Sequence of chain 5.B:
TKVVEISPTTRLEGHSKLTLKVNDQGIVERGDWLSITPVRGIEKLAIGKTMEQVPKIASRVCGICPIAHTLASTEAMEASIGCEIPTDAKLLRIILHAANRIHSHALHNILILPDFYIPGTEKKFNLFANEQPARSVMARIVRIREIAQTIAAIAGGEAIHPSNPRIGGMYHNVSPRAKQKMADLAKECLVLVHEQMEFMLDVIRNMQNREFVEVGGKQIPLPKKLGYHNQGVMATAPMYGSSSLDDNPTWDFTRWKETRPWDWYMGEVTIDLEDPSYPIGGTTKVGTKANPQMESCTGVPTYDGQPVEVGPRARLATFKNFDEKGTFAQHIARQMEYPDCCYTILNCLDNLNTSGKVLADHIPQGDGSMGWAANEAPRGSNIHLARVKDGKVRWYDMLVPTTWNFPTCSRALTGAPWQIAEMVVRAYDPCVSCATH

Sequence of chain 5.C:
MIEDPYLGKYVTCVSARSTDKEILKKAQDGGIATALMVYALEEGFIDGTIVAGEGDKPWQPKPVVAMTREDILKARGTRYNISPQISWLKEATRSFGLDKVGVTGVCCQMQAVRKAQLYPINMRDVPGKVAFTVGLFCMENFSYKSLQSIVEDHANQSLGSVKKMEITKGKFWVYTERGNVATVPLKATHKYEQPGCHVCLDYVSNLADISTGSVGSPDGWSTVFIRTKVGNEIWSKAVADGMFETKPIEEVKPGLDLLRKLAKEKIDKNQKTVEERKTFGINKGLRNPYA

Binding-site contacts:
Ligand atom C4 contacts residue BU31 of chain 5.Z at 4.4 Å.
Ligand atom C3 contacts residue ASP125 of chain 5.C at 4.1 Å.
Ligand atom C3 contacts residue LYS129 of chain 5.C at 4.0 Å.
Ligand atom C4 contacts residue GLY128 of chain 5.C at 4.0 Å.
Ligand atom O6 contacts residue LYS129 of chain 5.C at 3.6 Å.
Ligand atom C1 contacts residue GLU146 of chain 5.B at 3.5 Å.
Ligand atom C1 contacts residue BU31 of chain 5.Z at 3.1 Å.
Ligand atom O6 contacts residue GLY128 of chain 5.C at 3.8 Å.

This protein binds this small molecule.
Small molecule (SMILES): C[C@@H](O)[C@@H](C)O